Sequence of chain 1.D:
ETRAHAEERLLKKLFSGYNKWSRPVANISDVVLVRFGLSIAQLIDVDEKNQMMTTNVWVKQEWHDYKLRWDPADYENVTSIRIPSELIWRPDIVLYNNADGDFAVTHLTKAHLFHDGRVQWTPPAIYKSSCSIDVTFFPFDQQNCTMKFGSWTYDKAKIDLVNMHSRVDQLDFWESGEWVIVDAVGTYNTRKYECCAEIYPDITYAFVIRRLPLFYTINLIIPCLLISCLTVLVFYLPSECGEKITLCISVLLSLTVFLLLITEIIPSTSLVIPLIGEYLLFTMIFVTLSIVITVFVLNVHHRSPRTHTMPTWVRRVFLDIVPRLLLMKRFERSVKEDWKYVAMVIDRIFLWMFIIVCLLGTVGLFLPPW

The small molecule below binds the protein below.
Small molecule (SMILES): CC(=O)N[C@@H]1[C@@H](O)[C@H](O)[C@@H](CO)O[C@H]1O

Binding-site contacts:
Ligand atom O7 contacts residue ASN148 of chain 1.D at 3.8 Å.
Ligand atom N2 contacts residue VAL212 of chain 1.D at 3.7 Å.
Ligand atom C1 contacts residue ASN148 of chain 1.D at 1.5 Å.
Ligand atom C7 contacts residue VAL212 of chain 1.D at 4.2 Å (hydrophobic).
Ligand atom O5 contacts residue ASN148 of chain 1.D at 2.4 Å (h-bond).
Ligand atom C4 contacts residue ASN148 of chain 1.D at 4.1 Å.
Ligand atom N2 contacts residue ASN148 of chain 1.D at 2.7 Å (h-bond).
Ligand atom C7 contacts residue ASN148 of chain 1.D at 3.5 Å.
Ligand atom C8 contacts residue VAL212 of chain 1.D at 3.8 Å (hydrophobic).
Ligand atom C2 contacts residue ASN148 of chain 1.D at 2.3 Å.
Ligand atom C5 contacts residue ASN148 of chain 1.D at 3.6 Å.
Ligand atom C3 contacts residue ASN148 of chain 1.D at 3.7 Å.